Binding-site contacts:
Ligand atom C2 contacts residue ASN154 of chain 35.A at 2.5 Å.
Ligand atom C5 contacts residue THR156 of chain 35.A at 4.1 Å.
Ligand atom N2 contacts residue ASN154 of chain 35.A at 2.9 Å (h-bond).
Ligand atom C3 contacts residue ASN154 of chain 35.A at 3.8 Å.
Ligand atom C6 contacts residue MET151 of chain 35.A at 4.0 Å (hydrophobic).
Ligand atom N2 contacts residue THR156 of chain 35.A at 4.3 Å.
Ligand atom C5 contacts residue ASN154 of chain 35.A at 3.7 Å.
Ligand atom C1 contacts residue ASN154 of chain 35.A at 1.4 Å.
Ligand atom C1 contacts residue THR156 of chain 35.A at 3.2 Å.
Ligand atom O5 contacts residue MET151 of chain 35.A at 3.9 Å.
Ligand atom O5 contacts residue ASN154 of chain 35.A at 2.3 Å (h-bond).
Ligand atom C7 contacts residue ASN154 of chain 35.A at 3.3 Å.
Ligand atom C3 contacts residue THR156 of chain 35.A at 4.5 Å.
Ligand atom C2 contacts residue THR156 of chain 35.A at 4.2 Å.
Ligand atom C4 contacts residue ASN154 of chain 35.A at 4.3 Å.
Ligand atom O6 contacts residue MET151 of chain 35.A at 4.0 Å.
Ligand atom C8 contacts residue ASN154 of chain 35.A at 2.8 Å.
Ligand atom O7 contacts residue ASN154 of chain 35.A at 4.3 Å.
Ligand atom O5 contacts residue THR156 of chain 35.A at 3.9 Å.

Sequence of chain 35.A:
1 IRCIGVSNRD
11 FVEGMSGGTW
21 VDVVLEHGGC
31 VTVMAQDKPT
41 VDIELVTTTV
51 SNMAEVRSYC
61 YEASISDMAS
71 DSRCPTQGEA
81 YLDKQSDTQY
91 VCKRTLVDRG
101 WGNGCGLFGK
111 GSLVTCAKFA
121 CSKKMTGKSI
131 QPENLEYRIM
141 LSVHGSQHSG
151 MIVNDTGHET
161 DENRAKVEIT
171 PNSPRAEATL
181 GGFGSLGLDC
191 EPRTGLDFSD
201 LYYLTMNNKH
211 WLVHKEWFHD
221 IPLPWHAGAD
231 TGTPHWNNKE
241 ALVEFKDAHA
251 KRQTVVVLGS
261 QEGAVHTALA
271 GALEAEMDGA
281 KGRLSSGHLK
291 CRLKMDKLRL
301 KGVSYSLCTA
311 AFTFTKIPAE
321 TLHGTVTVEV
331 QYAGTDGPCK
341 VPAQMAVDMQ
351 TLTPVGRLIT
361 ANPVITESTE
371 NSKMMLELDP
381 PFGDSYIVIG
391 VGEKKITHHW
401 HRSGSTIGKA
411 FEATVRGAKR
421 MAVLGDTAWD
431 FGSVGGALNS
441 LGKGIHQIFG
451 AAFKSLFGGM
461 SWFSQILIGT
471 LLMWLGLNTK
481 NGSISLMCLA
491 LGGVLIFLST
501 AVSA

This small molecule binds to this protein.
Small molecule (SMILES): CC(=O)N[C@@H]1[C@@H](O)[C@H](O)[C@@H](CO)O[C@H]1O